Sequence of chain 1.A:
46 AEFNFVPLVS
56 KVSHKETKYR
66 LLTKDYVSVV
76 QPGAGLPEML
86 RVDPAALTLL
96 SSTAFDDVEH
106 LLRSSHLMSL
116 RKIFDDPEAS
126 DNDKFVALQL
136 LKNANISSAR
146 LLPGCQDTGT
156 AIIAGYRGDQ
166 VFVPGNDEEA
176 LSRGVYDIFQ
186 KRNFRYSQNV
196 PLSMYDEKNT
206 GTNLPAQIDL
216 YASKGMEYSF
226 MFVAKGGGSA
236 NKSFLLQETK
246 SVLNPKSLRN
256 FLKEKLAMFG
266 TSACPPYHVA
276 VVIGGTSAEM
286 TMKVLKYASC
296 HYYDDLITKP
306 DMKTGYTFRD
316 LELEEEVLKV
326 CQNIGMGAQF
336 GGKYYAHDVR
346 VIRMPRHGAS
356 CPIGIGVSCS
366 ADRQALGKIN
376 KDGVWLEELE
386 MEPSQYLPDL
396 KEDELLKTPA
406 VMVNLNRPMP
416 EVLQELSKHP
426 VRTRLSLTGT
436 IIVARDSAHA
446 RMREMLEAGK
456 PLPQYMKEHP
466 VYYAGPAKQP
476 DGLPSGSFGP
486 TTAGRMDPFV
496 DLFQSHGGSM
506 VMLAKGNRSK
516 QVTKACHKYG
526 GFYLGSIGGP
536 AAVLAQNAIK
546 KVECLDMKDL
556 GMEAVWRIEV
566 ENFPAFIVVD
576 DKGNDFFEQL

A protein and the small-molecule ligand that binds it are described below.
Small molecule (SMILES): O=C(O)C[C@H](S)C(=O)O

Sequence of chain 1.B:
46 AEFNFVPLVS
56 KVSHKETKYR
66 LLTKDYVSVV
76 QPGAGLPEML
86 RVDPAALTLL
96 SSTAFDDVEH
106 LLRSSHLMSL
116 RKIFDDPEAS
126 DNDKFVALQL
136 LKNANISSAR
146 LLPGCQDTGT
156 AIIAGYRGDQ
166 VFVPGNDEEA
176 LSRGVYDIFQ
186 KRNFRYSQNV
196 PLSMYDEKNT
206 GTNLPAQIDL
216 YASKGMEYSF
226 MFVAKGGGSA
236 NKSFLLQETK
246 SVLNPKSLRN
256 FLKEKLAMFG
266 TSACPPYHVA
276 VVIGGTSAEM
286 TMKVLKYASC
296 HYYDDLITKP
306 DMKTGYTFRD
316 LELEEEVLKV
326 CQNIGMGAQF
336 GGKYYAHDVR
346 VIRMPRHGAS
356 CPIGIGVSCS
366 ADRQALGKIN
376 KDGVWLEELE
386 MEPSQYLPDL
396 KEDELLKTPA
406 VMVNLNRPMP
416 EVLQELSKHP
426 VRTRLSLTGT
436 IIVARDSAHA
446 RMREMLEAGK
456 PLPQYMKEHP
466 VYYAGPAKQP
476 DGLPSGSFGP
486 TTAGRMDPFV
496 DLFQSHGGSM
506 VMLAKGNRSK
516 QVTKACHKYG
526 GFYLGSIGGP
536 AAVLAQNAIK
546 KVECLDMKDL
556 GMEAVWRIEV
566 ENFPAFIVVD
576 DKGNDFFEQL

Binding-site contacts:
Ligand atom C03 contacts residue ARG490 of chain 1.A at 3.8 Å.
Ligand atom C01 contacts residue SF41 of chain 1.E at 3.8 Å.
Ligand atom C07 contacts residue ARG440 of chain 1.A at 3.3 Å.
Ligand atom C01 contacts residue GLN151 of chain 1.A at 3.6 Å.
Ligand atom C01 contacts residue ARG440 of chain 1.A at 4.1 Å.
Ligand atom O08 contacts residue ASP152 of chain 1.A at 3.8 Å.
Ligand atom O05 contacts residue GLY233 of chain 1.A at 3.1 Å.
Ligand atom O04 contacts residue THR487 of chain 1.A at 2.5 Å (h-bond).
Ligand atom C03 contacts residue SF41 of chain 1.E at 3.4 Å.
Ligand atom O09 contacts residue ASP152 of chain 1.A at 3.6 Å.
Ligand atom S06 contacts residue GLY233 of chain 1.A at 3.3 Å (h-bond).
Ligand atom C03 contacts residue GLY233 of chain 1.A at 3.5 Å.
Ligand atom C03 contacts residue LYS510 of chain 1.A at 3.7 Å.
Ligand atom O05 contacts residue SF41 of chain 1.E at 2.6 Å.
Ligand atom O05 contacts residue THR487 of chain 1.A at 3.3 Å (h-bond).
Ligand atom S06 contacts residue GLY232 of chain 1.A at 3.5 Å (h-bond).
Ligand atom O08 contacts residue HIS352 of chain 1.B at 3.9 Å.
Ligand atom C07 contacts residue ARG190 of chain 1.A at 3.4 Å.
Ligand atom O08 contacts residue ALA354 of chain 1.B at 4.1 Å.
Ligand atom O08 contacts residue ARG440 of chain 1.A at 2.7 Å (salt-bridge).
Ligand atom O09 contacts residue ARG190 of chain 1.A at 2.6 Å (salt-bridge).
Ligand atom S06 contacts residue ASP152 of chain 1.A at 2.9 Å (salt-bridge).
Ligand atom C07 contacts residue GLN151 of chain 1.A at 3.6 Å.
Ligand atom C02 contacts residue ALA354 of chain 1.B at 4.2 Å (hydrophobic).
Ligand atom S06 contacts residue GLY231 of chain 1.A at 4.2 Å.
Ligand atom C07 contacts residue THR486 of chain 1.A at 3.9 Å.
Ligand atom S06 contacts residue SF41 of chain 1.E at 2.3 Å.
Ligand atom C03 contacts residue THR487 of chain 1.A at 3.2 Å.
Ligand atom O09 contacts residue GLN151 of chain 1.A at 2.9 Å (h-bond).
Ligand atom O04 contacts residue GLY233 of chain 1.A at 3.8 Å.
Ligand atom O08 contacts residue ARG190 of chain 1.A at 3.0 Å (salt-bridge).
Ligand atom O04 contacts residue ARG490 of chain 1.A at 2.7 Å (salt-bridge).
Ligand atom C07 contacts residue ASP152 of chain 1.A at 3.6 Å.
Ligand atom O04 contacts residue LYS510 of chain 1.A at 3.9 Å.
Ligand atom O09 contacts residue ARG440 of chain 1.A at 3.7 Å.
Ligand atom O05 contacts residue LYS510 of chain 1.A at 2.9 Å (salt-bridge).
Ligand atom C02 contacts residue GLY233 of chain 1.A at 3.8 Å.
Ligand atom C02 contacts residue SF41 of chain 1.E at 3.4 Å.
Ligand atom C01 contacts residue THR486 of chain 1.A at 4.0 Å.
Ligand atom O09 contacts residue THR486 of chain 1.A at 3.9 Å.